Binding-site contacts:
Ligand atom C31 contacts residue HIS460 of chain 1.B at 3.9 Å.
Ligand atom O15 contacts residue ASN421 of chain 1.B at 2.4 Å (h-bond).
Ligand atom C08 contacts residue 3VV1 of chain 1.L at 3.7 Å.
Ligand atom N13 contacts residue HIS460 of chain 1.B at 3.3 Å (h-bond).
Ligand atom C21 contacts residue THR380 of chain 1.B at 3.9 Å.
Ligand atom C22 contacts residue PHE384 of chain 1.B at 4.0 Å (hydrophobic).
Ligand atom N16 contacts residue OLA1 of chain 1.K at 3.7 Å.
Ligand atom C14 contacts residue TRP420 of chain 1.B at 4.0 Å (hydrophobic).
Ligand atom C11 contacts residue LEU428 of chain 1.B at 4.1 Å (hydrophobic).
Ligand atom C07 contacts residue 3VV1 of chain 1.L at 4.0 Å.
Ligand atom C21 contacts residue PHE384 of chain 1.B at 3.7 Å (hydrophobic).
Ligand atom C14 contacts residue ASN421 of chain 1.B at 3.4 Å.
Ligand atom C11 contacts residue HIS460 of chain 1.B at 4.1 Å.
Ligand atom C28 contacts residue HIS460 of chain 1.B at 4.1 Å.
Ligand atom C26 contacts residue HIS460 of chain 1.B at 3.8 Å.
Ligand atom C08 contacts residue TRP420 of chain 1.B at 4.0 Å (hydrophobic).
Ligand atom C02 contacts residue TRP420 of chain 1.B at 4.0 Å (hydrophobic).
Ligand atom C12 contacts residue HIS425 of chain 1.B at 4.1 Å.
Ligand atom N29 contacts residue HIS460 of chain 1.B at 3.8 Å.
Ligand atom N16 contacts residue HIS460 of chain 1.B at 3.7 Å.
Ligand atom C12 contacts residue VAL424 of chain 1.B at 3.7 Å (hydrophobic).
Ligand atom C11 contacts residue SER456 of chain 1.B at 3.4 Å.
Ligand atom C08 contacts residue TYR416 of chain 1.B at 4.1 Å (hydrophobic).
Ligand atom C01 contacts residue TRP420 of chain 1.B at 3.2 Å (hydrophobic).
Ligand atom C12 contacts residue ASN421 of chain 1.B at 3.6 Å.
Ligand atom C14 contacts residue HIS460 of chain 1.B at 3.9 Å.
Ligand atom C05 contacts residue TRP420 of chain 1.B at 4.0 Å (hydrophobic).
Ligand atom C20 contacts residue THR380 of chain 1.B at 3.8 Å.
Ligand atom N16 contacts residue ASN421 of chain 1.B at 4.0 Å.
Ligand atom C19 contacts residue ASN421 of chain 1.B at 3.8 Å.
Ligand atom C19 contacts residue TRP420 of chain 1.B at 4.1 Å (hydrophobic).
Ligand atom C03 contacts residue PHE479 of chain 1.B at 3.8 Å (hydrophobic).
Ligand atom C17 contacts residue ASN421 of chain 1.B at 3.8 Å.
Ligand atom O15 contacts residue TRP420 of chain 1.B at 2.9 Å (h-bond).
Ligand atom C07 contacts residue TYR417 of chain 1.B at 4.0 Å (hydrophobic).
Ligand atom C09 contacts residue TRP420 of chain 1.B at 3.8 Å (hydrophobic).
Ligand atom C04 contacts residue TRP420 of chain 1.B at 3.8 Å (hydrophobic).
Ligand atom C30 contacts residue PHE254 of chain 1.B at 4.1 Å (hydrophobic).
Ligand atom C11 contacts residue 3VV1 of chain 1.L at 3.7 Å.
Ligand atom C27 contacts residue HIS460 of chain 1.B at 3.7 Å.

The small molecule below binds the protein below.
Small molecule (SMILES): CC(C)c1cccc(C(C)C)c1NC(=O)NCC1(c2ccc(N(C)C)cc2)CCCC1

Sequence of chain 1.B:
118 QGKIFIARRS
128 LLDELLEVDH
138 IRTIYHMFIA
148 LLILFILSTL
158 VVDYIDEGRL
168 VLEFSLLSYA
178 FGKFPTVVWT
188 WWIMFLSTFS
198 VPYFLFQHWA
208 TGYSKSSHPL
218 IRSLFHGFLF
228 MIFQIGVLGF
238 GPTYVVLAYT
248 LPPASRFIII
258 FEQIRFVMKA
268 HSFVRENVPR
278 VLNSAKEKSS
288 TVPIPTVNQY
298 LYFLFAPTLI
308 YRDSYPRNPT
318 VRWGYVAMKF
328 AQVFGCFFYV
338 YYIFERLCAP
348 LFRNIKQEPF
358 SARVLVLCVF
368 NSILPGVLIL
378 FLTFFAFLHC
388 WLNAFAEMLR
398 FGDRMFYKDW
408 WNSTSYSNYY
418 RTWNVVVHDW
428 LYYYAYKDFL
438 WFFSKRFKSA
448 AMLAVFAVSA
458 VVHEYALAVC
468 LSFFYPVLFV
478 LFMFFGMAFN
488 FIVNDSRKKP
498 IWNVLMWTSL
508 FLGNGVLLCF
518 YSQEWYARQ